Binding-site contacts:
Ligand atom O5 contacts residue ASN184 of chain 1.B at 2.4 Å (h-bond).
Ligand atom O5 contacts residue GLN112 of chain 1.B at 4.3 Å.
Ligand atom C7 contacts residue ASN184 of chain 1.B at 3.1 Å.
Ligand atom C2 contacts residue ASN184 of chain 1.B at 2.4 Å.
Ligand atom O7 contacts residue ASN184 of chain 1.B at 3.3 Å (h-bond).
Ligand atom C8 contacts residue TRP185 of chain 1.B at 3.8 Å (hydrophobic).
Ligand atom C5 contacts residue ASN184 of chain 1.B at 3.7 Å.
Ligand atom N2 contacts residue ASN184 of chain 1.B at 2.9 Å (h-bond).
Ligand atom C8 contacts residue VAL107 of chain 1.B at 3.8 Å (hydrophobic).
Ligand atom C5 contacts residue GLN112 of chain 1.B at 4.0 Å.
Ligand atom O5 contacts residue ARG114 of chain 1.B at 4.2 Å.
Ligand atom C6 contacts residue ARG114 of chain 1.B at 3.9 Å.
Ligand atom C1 contacts residue GLN112 of chain 1.B at 4.1 Å.
Ligand atom C4 contacts residue ASN184 of chain 1.B at 4.2 Å.
Ligand atom C8 contacts residue ASN184 of chain 1.B at 3.6 Å.
Ligand atom O6 contacts residue ARG114 of chain 1.B at 3.7 Å.
Ligand atom C6 contacts residue ASN120 of chain 1.B at 3.9 Å.
Ligand atom C3 contacts residue ASN184 of chain 1.B at 3.8 Å.
Ligand atom C1 contacts residue ASN184 of chain 1.B at 1.4 Å.
Ligand atom C7 contacts residue TRP185 of chain 1.B at 4.3 Å (hydrophobic).
Ligand atom C6 contacts residue ASN184 of chain 1.B at 4.4 Å.
Ligand atom O6 contacts residue ASN184 of chain 1.B at 3.8 Å.
Ligand atom O7 contacts residue SER187 of chain 1.B at 3.9 Å.
Ligand atom O6 contacts residue ASN120 of chain 1.B at 3.4 Å.
Ligand atom O6 contacts residue GLU121 of chain 1.B at 4.3 Å.

Sequence of chain 1.B:
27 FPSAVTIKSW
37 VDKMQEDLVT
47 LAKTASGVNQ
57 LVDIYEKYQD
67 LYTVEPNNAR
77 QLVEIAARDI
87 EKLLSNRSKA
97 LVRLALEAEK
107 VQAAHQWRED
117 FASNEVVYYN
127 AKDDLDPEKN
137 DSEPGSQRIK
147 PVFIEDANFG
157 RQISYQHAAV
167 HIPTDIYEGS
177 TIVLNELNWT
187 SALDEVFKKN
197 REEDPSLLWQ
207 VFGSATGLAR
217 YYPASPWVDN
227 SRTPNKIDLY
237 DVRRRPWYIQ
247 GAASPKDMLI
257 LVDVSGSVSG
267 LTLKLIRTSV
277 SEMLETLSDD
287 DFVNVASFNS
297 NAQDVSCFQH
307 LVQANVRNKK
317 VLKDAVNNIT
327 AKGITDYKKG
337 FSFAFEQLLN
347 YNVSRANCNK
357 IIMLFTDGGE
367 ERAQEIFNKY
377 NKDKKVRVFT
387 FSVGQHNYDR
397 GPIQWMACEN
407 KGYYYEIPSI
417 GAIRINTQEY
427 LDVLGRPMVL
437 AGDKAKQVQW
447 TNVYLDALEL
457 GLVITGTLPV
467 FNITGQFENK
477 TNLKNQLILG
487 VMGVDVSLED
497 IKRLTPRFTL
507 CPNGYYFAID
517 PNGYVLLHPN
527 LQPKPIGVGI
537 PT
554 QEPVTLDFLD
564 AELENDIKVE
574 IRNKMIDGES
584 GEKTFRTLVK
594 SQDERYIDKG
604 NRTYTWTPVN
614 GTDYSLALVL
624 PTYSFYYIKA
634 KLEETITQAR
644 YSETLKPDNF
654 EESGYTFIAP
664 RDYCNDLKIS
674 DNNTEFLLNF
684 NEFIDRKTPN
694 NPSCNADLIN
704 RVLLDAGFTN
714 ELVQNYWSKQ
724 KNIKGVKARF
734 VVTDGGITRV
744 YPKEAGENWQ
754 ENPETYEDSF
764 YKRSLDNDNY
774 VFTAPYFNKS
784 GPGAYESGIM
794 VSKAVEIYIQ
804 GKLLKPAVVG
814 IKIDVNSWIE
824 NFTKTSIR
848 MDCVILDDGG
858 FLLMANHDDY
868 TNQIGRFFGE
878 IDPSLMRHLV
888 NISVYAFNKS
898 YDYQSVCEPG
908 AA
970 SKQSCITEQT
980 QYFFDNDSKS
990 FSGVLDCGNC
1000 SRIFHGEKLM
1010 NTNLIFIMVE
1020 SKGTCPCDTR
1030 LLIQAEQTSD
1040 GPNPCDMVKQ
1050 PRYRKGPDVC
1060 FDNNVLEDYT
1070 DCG

The protein below binds the small molecule below.
Small molecule (SMILES): CC(=O)N[C@@H]1[C@@H](O)[C@H](O)[C@@H](CO)O[C@H]1O